Sequence of chain 1.A:
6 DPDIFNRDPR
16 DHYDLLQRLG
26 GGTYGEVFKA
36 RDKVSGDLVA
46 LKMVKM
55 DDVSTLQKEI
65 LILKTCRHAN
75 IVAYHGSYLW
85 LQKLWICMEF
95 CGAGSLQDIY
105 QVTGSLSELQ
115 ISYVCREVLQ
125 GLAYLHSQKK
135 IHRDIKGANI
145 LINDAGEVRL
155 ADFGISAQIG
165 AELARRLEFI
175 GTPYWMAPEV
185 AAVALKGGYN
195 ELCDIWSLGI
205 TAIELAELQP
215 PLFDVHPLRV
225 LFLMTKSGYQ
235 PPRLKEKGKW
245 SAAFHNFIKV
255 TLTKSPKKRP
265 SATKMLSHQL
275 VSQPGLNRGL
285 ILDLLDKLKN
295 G

This protein binds this small molecule.
Small molecule (SMILES): Cc1c(-c2ccc(N)c(C(=O)N(C)C)c2F)cnc2c1C1(C=N2)CC1

Binding-site contacts:
Ligand atom C9 contacts residue VAL32 of chain 1.A at 3.8 Å (hydrophobic).
Ligand atom C15 contacts residue GLY98 of chain 1.A at 3.5 Å.
Ligand atom C11 contacts residue ALA45 of chain 1.A at 3.7 Å (hydrophobic).
Ligand atom C20 contacts residue LEU24 of chain 1.A at 3.7 Å (hydrophobic).
Ligand atom C9 contacts residue MET92 of chain 1.A at 3.6 Å (hydrophobic).
Ligand atom N25 contacts residue GLY25 of chain 1.A at 3.6 Å.
Ligand atom N12 contacts residue VAL76 of chain 1.A at 3.8 Å.
Ligand atom C20 contacts residue GLY25 of chain 1.A at 3.7 Å.
Ligand atom C15 contacts residue ASP102 of chain 1.A at 3.2 Å.
Ligand atom C14 contacts residue TYR29 of chain 1.A at 3.8 Å (hydrophobic).
Ligand atom C11 contacts residue GLU93 of chain 1.A at 3.6 Å.
Ligand atom N12 contacts residue GLU93 of chain 1.A at 2.7 Å (salt-bridge).
Ligand atom O21 contacts residue GLY25 of chain 1.A at 2.9 Å (h-bond).
Ligand atom C24 contacts residue GLY96 of chain 1.A at 3.3 Å.
Ligand atom C24 contacts residue GLY98 of chain 1.A at 3.4 Å.
Ligand atom C18 contacts residue LEU24 of chain 1.A at 3.7 Å (hydrophobic).
Ligand atom C4 contacts residue CYS95 of chain 1.A at 3.3 Å (hydrophobic).
Ligand atom F19 contacts residue PHE94 of chain 1.A at 3.4 Å.
Ligand atom C6 contacts residue GLU93 of chain 1.A at 3.6 Å.
Ligand atom N5 contacts residue LEU145 of chain 1.A at 3.5 Å.
Ligand atom C17 contacts residue GLY98 of chain 1.A at 3.8 Å.
Ligand atom C16 contacts residue GLY25 of chain 1.A at 3.6 Å.
Ligand atom C6 contacts residue LEU145 of chain 1.A at 3.4 Å (hydrophobic).
Ligand atom C16 contacts residue ASP102 of chain 1.A at 3.5 Å.
Ligand atom C14 contacts residue GLY98 of chain 1.A at 3.6 Å.
Ligand atom C7 contacts residue LEU145 of chain 1.A at 3.5 Å (hydrophobic).
Ligand atom F19 contacts residue LEU24 of chain 1.A at 3.1 Å.
Ligand atom C2 contacts residue LEU145 of chain 1.A at 3.7 Å (hydrophobic).
Ligand atom O21 contacts residue LEU24 of chain 1.A at 3.4 Å.
Ligand atom C4 contacts residue LEU145 of chain 1.A at 3.8 Å (hydrophobic).
Ligand atom C11 contacts residue MET92 of chain 1.A at 3.6 Å (hydrophobic).
Ligand atom C16 contacts residue GLY98 of chain 1.A at 3.6 Å.
Ligand atom C23 contacts residue GLN22 of chain 1.A at 3.7 Å.
Ligand atom N5 contacts residue CYS95 of chain 1.A at 3.1 Å (h-bond).
Ligand atom C15 contacts residue TYR29 of chain 1.A at 3.7 Å (hydrophobic).
Ligand atom C15 contacts residue SER99 of chain 1.A at 3.8 Å.
Ligand atom C1 contacts residue TYR29 of chain 1.A at 3.5 Å (hydrophobic).
Ligand atom N12 contacts residue ALA45 of chain 1.A at 3.7 Å.
Ligand atom C17 contacts residue GLY25 of chain 1.A at 3.5 Å.
Ligand atom N25 contacts residue ASP102 of chain 1.A at 2.9 Å (salt-bridge).